Sequence of chain 1.D:
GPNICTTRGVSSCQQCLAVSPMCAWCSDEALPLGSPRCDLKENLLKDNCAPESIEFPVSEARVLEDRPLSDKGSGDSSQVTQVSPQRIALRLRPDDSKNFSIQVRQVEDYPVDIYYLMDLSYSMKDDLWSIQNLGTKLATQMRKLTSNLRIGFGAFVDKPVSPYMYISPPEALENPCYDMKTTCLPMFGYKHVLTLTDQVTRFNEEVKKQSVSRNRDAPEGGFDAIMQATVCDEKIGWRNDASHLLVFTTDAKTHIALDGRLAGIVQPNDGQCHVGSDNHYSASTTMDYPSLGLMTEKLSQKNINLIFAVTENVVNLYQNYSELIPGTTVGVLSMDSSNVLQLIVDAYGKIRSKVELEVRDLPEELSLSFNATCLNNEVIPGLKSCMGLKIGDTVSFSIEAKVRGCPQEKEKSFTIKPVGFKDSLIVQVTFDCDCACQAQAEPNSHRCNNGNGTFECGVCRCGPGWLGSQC

Sequence of chain 1.C:
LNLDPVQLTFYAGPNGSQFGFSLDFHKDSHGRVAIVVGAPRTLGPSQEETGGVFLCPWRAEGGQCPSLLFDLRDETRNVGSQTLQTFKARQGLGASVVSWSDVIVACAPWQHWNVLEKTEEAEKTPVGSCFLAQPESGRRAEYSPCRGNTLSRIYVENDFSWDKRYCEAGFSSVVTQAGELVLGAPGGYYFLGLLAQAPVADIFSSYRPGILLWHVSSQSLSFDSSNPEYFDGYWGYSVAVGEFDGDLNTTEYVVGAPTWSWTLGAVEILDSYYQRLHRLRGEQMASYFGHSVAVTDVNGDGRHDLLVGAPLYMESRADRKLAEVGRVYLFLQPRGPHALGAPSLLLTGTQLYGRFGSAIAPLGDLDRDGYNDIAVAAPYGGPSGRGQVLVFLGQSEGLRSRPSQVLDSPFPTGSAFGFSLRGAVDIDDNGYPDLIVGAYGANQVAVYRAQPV

Binding-site contacts:
Ligand atom CA contacts residue ALA218 of chain 1.D at 3.7 Å (hydrophobic).
Ligand atom CG contacts residue SER121 of chain 1.D at 3.5 Å.
Ligand atom O contacts residue TYR190 of chain 1.C at 3.4 Å.
Ligand atom CZ contacts residue SER225 of chain 1.C at 3.8 Å.
Ligand atom CH2 contacts residue PHE160 of chain 1.C at 3.4 Å (hydrophobic).
Ligand atom O contacts residue ALA218 of chain 1.D at 3.5 Å.
Ligand atom OD2 contacts residue SER123 of chain 1.D at 3.1 Å (h-bond).
Ligand atom CG contacts residue PHE160 of chain 1.C at 3.7 Å (hydrophobic).
Ligand atom OD1 contacts residue SER121 of chain 1.D at 3.3 Å.
Ligand atom OD2 contacts residue MG1 of chain 1.DA at 2.2 Å.
Ligand atom OD2 contacts residue GLU220 of chain 1.D at 3.3 Å (salt-bridge).
Ligand atom O contacts residue ALA218 of chain 1.D at 3.6 Å.
Ligand atom C contacts residue ALA218 of chain 1.D at 3.8 Å (hydrophobic).
Ligand atom CG contacts residue MG1 of chain 1.DA at 3.2 Å.
Ligand atom N contacts residue ARG216 of chain 1.D at 3.3 Å (salt-bridge).
Ligand atom CG contacts residue GLU220 of chain 1.D at 3.6 Å.
Ligand atom CA contacts residue ARG216 of chain 1.D at 3.7 Å.
Ligand atom N contacts residue ALA218 of chain 1.D at 3.9 Å.
Ligand atom OD1 contacts residue TYR122 of chain 1.D at 3.1 Å (h-bond).
Ligand atom NH1 contacts residue ASP224 of chain 1.C at 2.9 Å (salt-bridge).
Ligand atom NH2 contacts residue TYR189 of chain 1.C at 3.2 Å (h-bond).
Ligand atom O contacts residue ALA218 of chain 1.D at 3.8 Å.
Ligand atom C contacts residue ALA218 of chain 1.D at 3.6 Å (hydrophobic).
Ligand atom OD2 contacts residue TYR122 of chain 1.D at 3.2 Å (h-bond).
Ligand atom CG contacts residue TYR122 of chain 1.D at 3.5 Å (hydrophobic).
Ligand atom CA contacts residue TYR190 of chain 1.C at 3.8 Å (hydrophobic).
Ligand atom CZ3 contacts residue TYR190 of chain 1.C at 3.5 Å (hydrophobic).
Ligand atom OD1 contacts residue ARG214 of chain 1.D at 3.5 Å.
Ligand atom N contacts residue SER123 of chain 1.D at 3.7 Å.
Ligand atom NH2 contacts residue ASP224 of chain 1.C at 2.9 Å (salt-bridge).
Ligand atom NH1 contacts residue SER225 of chain 1.C at 3.1 Å (h-bond).
Ligand atom NE contacts residue PHE160 of chain 1.C at 3.6 Å.
Ligand atom CD contacts residue PHE160 of chain 1.C at 3.8 Å (hydrophobic).
Ligand atom CG contacts residue ASN215 of chain 1.D at 3.6 Å.
Ligand atom CZ contacts residue ASP224 of chain 1.C at 3.4 Å.
Ligand atom C contacts residue SER123 of chain 1.D at 3.7 Å.
Ligand atom OD1 contacts residue ASN215 of chain 1.D at 2.9 Å (h-bond).
Ligand atom OD2 contacts residue SER121 of chain 1.D at 3.2 Å.
Ligand atom CB contacts residue ASN215 of chain 1.D at 3.2 Å.
Ligand atom CZ contacts residue PHE160 of chain 1.C at 3.8 Å (hydrophobic).

A small-molecule ligand and the protein it binds are described below.
Small molecule (SMILES): NC(=O)[C@@H]1CSSCCC(=O)N[C@@H](/C=C/CCN=C(N)N)C(=O)NCC(=O)N[C@@H](CC(=O)O)C(=O)N[C@@H](CC2=CN=C3C=CC=CC23)C(=O)N2C=CC[C@H]2C(=O)N1